A small-molecule ligand and the protein it binds are described below.
Small molecule (SMILES): CC(=O)N[C@H]1[C@H](O[C@H]2[C@H](O)[C@@H](NC(C)=O)CO[C@@H]2CO)O[C@H](CO)[C@@H](O[C@@H]2O[C@H](CO)[C@@H](O)[C@H](O)[C@@H]2O)[C@@H]1O

Binding-site contacts:
Ligand atom O6 contacts residue GLN85 of chain 1.R at 4.1 Å.
Ligand atom C5 contacts residue ASN138 of chain 1.R at 3.7 Å.
Ligand atom O5 contacts residue ASN138 of chain 1.R at 2.3 Å (h-bond).
Ligand atom O6 contacts residue ASN138 of chain 1.R at 4.5 Å.
Ligand atom C4 contacts residue ASN138 of chain 1.R at 4.5 Å.
Ligand atom C6 contacts residue ASN138 of chain 1.R at 4.5 Å.
Ligand atom O6 contacts residue GLY137 of chain 1.R at 4.4 Å.
Ligand atom N2 contacts residue ASN138 of chain 1.R at 3.9 Å.
Ligand atom C3 contacts residue ASN138 of chain 1.R at 4.4 Å.
Ligand atom C2 contacts residue ASN138 of chain 1.R at 3.2 Å.
Ligand atom C1 contacts residue ASN138 of chain 1.R at 2.1 Å.

Sequence of chain 1.R:
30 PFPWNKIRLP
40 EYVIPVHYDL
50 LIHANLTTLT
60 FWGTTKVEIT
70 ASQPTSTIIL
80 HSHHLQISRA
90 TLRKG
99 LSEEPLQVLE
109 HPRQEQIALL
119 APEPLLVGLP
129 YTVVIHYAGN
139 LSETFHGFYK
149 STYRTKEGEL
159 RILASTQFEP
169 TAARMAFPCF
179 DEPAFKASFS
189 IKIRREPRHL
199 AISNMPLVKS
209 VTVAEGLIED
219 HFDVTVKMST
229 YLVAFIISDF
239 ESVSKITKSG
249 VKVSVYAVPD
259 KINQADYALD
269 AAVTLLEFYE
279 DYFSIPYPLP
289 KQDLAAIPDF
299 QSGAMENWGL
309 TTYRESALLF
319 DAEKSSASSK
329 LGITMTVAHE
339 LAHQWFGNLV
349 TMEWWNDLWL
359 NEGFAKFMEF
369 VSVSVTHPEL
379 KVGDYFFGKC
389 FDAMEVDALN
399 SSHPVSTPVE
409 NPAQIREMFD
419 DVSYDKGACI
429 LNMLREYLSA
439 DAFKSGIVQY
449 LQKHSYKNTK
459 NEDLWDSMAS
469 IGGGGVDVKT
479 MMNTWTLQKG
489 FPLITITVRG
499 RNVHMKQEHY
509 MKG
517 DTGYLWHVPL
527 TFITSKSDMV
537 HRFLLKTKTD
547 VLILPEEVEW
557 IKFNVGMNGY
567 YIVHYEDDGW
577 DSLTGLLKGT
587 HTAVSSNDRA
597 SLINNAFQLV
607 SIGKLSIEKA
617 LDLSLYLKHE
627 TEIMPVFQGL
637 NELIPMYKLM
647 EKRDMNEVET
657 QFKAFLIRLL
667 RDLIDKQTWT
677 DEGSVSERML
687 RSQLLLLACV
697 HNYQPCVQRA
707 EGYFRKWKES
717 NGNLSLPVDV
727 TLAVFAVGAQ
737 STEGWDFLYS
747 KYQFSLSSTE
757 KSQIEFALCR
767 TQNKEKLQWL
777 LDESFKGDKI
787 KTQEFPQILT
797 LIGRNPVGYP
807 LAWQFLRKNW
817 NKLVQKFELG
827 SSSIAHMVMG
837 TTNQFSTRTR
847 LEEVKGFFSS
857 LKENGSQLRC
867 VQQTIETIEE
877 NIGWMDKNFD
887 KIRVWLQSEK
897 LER